Sequence of chain 1.B:
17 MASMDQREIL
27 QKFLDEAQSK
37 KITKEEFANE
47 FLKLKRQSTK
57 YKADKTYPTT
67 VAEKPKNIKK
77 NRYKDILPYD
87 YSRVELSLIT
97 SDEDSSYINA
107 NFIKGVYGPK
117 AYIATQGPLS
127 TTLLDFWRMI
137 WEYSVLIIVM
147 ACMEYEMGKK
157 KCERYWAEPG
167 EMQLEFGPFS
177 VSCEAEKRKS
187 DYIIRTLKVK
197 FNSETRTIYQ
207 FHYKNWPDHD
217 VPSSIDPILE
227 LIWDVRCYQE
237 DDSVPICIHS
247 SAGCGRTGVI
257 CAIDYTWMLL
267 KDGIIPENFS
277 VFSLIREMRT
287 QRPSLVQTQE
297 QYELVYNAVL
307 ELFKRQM

A protein and the small-molecule ligand that binds it are described below.
Small molecule (SMILES): CC(C)C[C@@H](C=O)NC(=O)[C@H](CC(=O)O)NC(=O)[C@H](CC(=O)O)NC(=O)[C@H](Cc1ccc(OP(=O)(O)O)cc1)NC(=O)[C@H](CCC(=O)O)NC(=O)[C@H](CCC(=O)O)NC(=O)CNC(=O)[C@@H](N)Cc1ccc(O)cc1

Binding-site contacts:
Ligand atom O1P contacts residue GLY251 of chain 1.B at 3.6 Å.
Ligand atom CE2 contacts residue GLN293 of chain 1.B at 3.6 Å.
Ligand atom CA contacts residue ASP81 of chain 1.B at 2.9 Å.
Ligand atom O2P contacts residue SER246 of chain 1.B at 2.8 Å (h-bond).
Ligand atom N contacts residue ASP81 of chain 1.B at 3.3 Å (salt-bridge).
Ligand atom OH contacts residue ARG78 of chain 1.B at 3.2 Å (salt-bridge).
Ligand atom CE1 contacts residue ALA248 of chain 1.B at 3.5 Å (hydrophobic).
Ligand atom OE2 contacts residue ASP81 of chain 1.B at 3.3 Å.
Ligand atom O3P contacts residue ALA248 of chain 1.B at 3.2 Å (h-bond).
Ligand atom CE1 contacts residue TYR79 of chain 1.B at 3.3 Å (hydrophobic).
Ligand atom CA contacts residue ARG78 of chain 1.B at 3.5 Å.
Ligand atom CD1 contacts residue ARG78 of chain 1.B at 2.7 Å.
Ligand atom O contacts residue LYS80 of chain 1.B at 2.6 Å (salt-bridge).
Ligand atom O3P contacts residue SER247 of chain 1.B at 2.9 Å (h-bond).
Ligand atom O1P contacts residue ARG252 of chain 1.B at 2.7 Å (salt-bridge).
Ligand atom CD2 contacts residue ALA248 of chain 1.B at 3.4 Å (hydrophobic).
Ligand atom C contacts residue ASP81 of chain 1.B at 3.4 Å.
Ligand atom CE1 contacts residue ARG78 of chain 1.B at 3.2 Å.
Ligand atom CG contacts residue ARG78 of chain 1.B at 3.5 Å.
Ligand atom N contacts residue ASP81 of chain 1.B at 2.9 Å (salt-bridge).
Ligand atom CG contacts residue ALA248 of chain 1.B at 3.4 Å (hydrophobic).
Ligand atom O2P contacts residue GLY251 of chain 1.B at 3.2 Å (h-bond).
Ligand atom P contacts residue SER246 of chain 1.B at 3.4 Å.
Ligand atom O2P contacts residue ALA248 of chain 1.B at 3.5 Å.
Ligand atom CZ contacts residue ARG78 of chain 1.B at 3.3 Å.
Ligand atom O3P contacts residue SER246 of chain 1.B at 3.3 Å.
Ligand atom CZ contacts residue ALA248 of chain 1.B at 3.6 Å (hydrophobic).
Ligand atom O2P contacts residue CYS250 of chain 1.B at 3.0 Å (h-bond).
Ligand atom N contacts residue ARG78 of chain 1.B at 3.5 Å (salt-bridge).
Ligand atom O1P contacts residue SER246 of chain 1.B at 3.4 Å (h-bond).
Ligand atom O2P contacts residue GLY249 of chain 1.B at 3.0 Å (h-bond).
Ligand atom OH contacts residue TYR79 of chain 1.B at 2.8 Å (h-bond).
Ligand atom CD1 contacts residue ALA248 of chain 1.B at 3.4 Å (hydrophobic).
Ligand atom C contacts residue LYS80 of chain 1.B at 3.4 Å.
Ligand atom CE2 contacts residue ARG78 of chain 1.B at 2.8 Å.
Ligand atom CG contacts residue ASP81 of chain 1.B at 3.6 Å.
Ligand atom N contacts residue ASP81 of chain 1.B at 3.5 Å (salt-bridge).
Ligand atom CB contacts residue ILE82 of chain 1.B at 3.6 Å (hydrophobic).
Ligand atom O3P contacts residue ARG252 of chain 1.B at 3.1 Å (salt-bridge).
Ligand atom CE2 contacts residue ALA248 of chain 1.B at 3.5 Å (hydrophobic).